Sequence of chain 1.H:
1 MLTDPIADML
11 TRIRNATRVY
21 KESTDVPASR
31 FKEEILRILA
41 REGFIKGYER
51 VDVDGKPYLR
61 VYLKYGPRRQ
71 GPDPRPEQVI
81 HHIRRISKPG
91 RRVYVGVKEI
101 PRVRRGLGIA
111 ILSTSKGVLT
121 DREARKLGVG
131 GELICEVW

Binding-site contacts:
Ligand atom O3 contacts residue LYS88 of chain 1.H at 3.8 Å.

A small-molecule ligand and the protein it binds are described below.
Small molecule (SMILES): NC[C@@H]1O[C@H](O[C@H]2[C@@H](O)[C@H](O[C@@H]3[C@@H](O)[C@H](N)C[C@H](N)[C@H]3O[C@H]3O[C@H](CN)[C@@H](O)[C@H](O)[C@H]3N)O[C@@H]2CO)[C@H](N)[C@@H](O)[C@@H]1O